The protein below binds the small molecule below.
Small molecule (SMILES): CC(=O)N[C@@H]1[C@@H](O)[C@H](O)[C@@H](CO)O[C@H]1O

Sequence of chain 2.B:
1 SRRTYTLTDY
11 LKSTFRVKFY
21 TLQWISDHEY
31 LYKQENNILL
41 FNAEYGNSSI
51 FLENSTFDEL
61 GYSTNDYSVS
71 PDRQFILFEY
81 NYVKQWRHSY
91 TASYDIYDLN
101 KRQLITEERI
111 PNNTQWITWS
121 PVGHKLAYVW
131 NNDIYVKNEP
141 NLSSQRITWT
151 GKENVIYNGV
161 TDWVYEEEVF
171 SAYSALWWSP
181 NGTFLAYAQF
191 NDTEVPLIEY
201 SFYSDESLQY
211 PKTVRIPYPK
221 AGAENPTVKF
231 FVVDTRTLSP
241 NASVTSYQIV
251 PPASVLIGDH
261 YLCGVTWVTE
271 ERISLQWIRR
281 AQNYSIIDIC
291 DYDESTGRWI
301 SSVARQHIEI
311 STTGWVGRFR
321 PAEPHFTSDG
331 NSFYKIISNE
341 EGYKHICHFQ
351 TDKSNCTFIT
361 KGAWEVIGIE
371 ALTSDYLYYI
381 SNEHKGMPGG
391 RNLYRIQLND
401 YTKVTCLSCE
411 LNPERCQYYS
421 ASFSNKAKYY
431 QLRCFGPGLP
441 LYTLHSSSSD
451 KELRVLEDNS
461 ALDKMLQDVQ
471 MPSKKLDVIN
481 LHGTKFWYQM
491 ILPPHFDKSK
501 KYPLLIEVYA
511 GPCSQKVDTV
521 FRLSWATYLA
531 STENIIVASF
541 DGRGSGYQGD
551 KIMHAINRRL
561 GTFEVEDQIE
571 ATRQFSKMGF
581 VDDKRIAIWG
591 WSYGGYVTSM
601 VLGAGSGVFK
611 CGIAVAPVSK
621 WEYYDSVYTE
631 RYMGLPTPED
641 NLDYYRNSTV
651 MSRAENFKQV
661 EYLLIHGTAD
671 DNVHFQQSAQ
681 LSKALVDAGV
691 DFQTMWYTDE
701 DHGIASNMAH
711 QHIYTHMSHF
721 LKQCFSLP

Binding-site contacts:
Ligand atom C5 contacts residue ASN241 of chain 2.B at 3.7 Å.
Ligand atom C6 contacts residue ASN241 of chain 2.B at 4.1 Å.
Ligand atom C1 contacts residue ASN241 of chain 2.B at 1.4 Å.
Ligand atom O5 contacts residue ASN241 of chain 2.B at 2.4 Å (h-bond).
Ligand atom C8 contacts residue ASN241 of chain 2.B at 3.7 Å.
Ligand atom C4 contacts residue ASN241 of chain 2.B at 4.2 Å.
Ligand atom O6 contacts residue ASN241 of chain 2.B at 3.4 Å (h-bond).
Ligand atom C3 contacts residue ASN241 of chain 2.B at 3.8 Å.
Ligand atom C7 contacts residue ASN241 of chain 2.B at 3.0 Å.
Ligand atom C2 contacts residue ASN241 of chain 2.B at 2.4 Å.
Ligand atom C8 contacts residue PRO240 of chain 2.B at 3.7 Å (hydrophobic).
Ligand atom O7 contacts residue ASN241 of chain 2.B at 3.4 Å (h-bond).
Ligand atom N2 contacts residue ASN241 of chain 2.B at 2.9 Å (h-bond).